Sequence of chain 1.C:
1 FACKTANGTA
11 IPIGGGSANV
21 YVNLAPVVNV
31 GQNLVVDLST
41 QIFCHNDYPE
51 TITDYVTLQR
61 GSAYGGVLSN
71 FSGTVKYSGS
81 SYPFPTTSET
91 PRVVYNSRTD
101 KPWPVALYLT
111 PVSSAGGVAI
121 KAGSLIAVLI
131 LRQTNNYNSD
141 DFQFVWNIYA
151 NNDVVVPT

Binding-site contacts:
Ligand atom C6 contacts residue ASP54 of chain 1.C at 3.4 Å.
Ligand atom C6 contacts residue ILE52 of chain 1.C at 4.2 Å (hydrophobic).
Ligand atom O6 contacts residue PHE1 of chain 1.C at 2.7 Å (h-bond).
Ligand atom C3 contacts residue ASN135 of chain 1.C at 4.1 Å.
Ligand atom O4 contacts residue GLN133 of chain 1.C at 3.4 Å (h-bond).
Ligand atom O2 contacts residue ILE13 of chain 1.C at 3.8 Å.
Ligand atom O6 contacts residue TYR48 of chain 1.C at 4.1 Å.
Ligand atom O2 contacts residue PHE1 of chain 1.C at 2.9 Å (h-bond).
Ligand atom C5 contacts residue PHE1 of chain 1.C at 3.8 Å (hydrophobic).
Ligand atom O3 contacts residue PHE142 of chain 1.C at 3.8 Å.
Ligand atom C5 contacts residue ILE52 of chain 1.C at 4.1 Å (hydrophobic).
Ligand atom C6 contacts residue TYR48 of chain 1.C at 3.8 Å (hydrophobic).
Ligand atom O3 contacts residue ASN135 of chain 1.C at 3.8 Å.
Ligand atom O5 contacts residue PHE1 of chain 1.C at 3.1 Å (h-bond).
Ligand atom C1 contacts residue PHE1 of chain 1.C at 3.9 Å (hydrophobic).
Ligand atom O3 contacts residue GLN133 of chain 1.C at 3.0 Å (h-bond).
Ligand atom O3 contacts residue ASP140 of chain 1.C at 2.9 Å (salt-bridge).
Ligand atom O4 contacts residue ILE52 of chain 1.C at 3.8 Å.
Ligand atom C4 contacts residue PHE1 of chain 1.C at 3.8 Å (hydrophobic).
Ligand atom C5 contacts residue ASP54 of chain 1.C at 4.2 Å.
Ligand atom O5 contacts residue ASP47 of chain 1.C at 3.8 Å.
Ligand atom O1 contacts residue TYR137 of chain 1.C at 4.2 Å.
Ligand atom C4 contacts residue GLN133 of chain 1.C at 3.6 Å.
Ligand atom C6 contacts residue ASP47 of chain 1.C at 3.7 Å.
Ligand atom O6 contacts residue ASP47 of chain 1.C at 3.0 Å (salt-bridge).
Ligand atom O6 contacts residue ASN46 of chain 1.C at 3.3 Å (h-bond).
Ligand atom C7 contacts residue TYR48 of chain 1.C at 3.7 Å (hydrophobic).
Ligand atom O6 contacts residue ASP54 of chain 1.C at 2.6 Å (salt-bridge).
Ligand atom O4 contacts residue ASN135 of chain 1.C at 3.1 Å (h-bond).
Ligand atom O4 contacts residue ASN138 of chain 1.C at 3.6 Å.
Ligand atom C4 contacts residue ASP54 of chain 1.C at 3.5 Å.
Ligand atom C2 contacts residue ASP140 of chain 1.C at 4.0 Å.
Ligand atom C3 contacts residue GLN133 of chain 1.C at 4.0 Å.
Ligand atom C6 contacts residue PHE1 of chain 1.C at 3.8 Å (hydrophobic).
Ligand atom O4 contacts residue ASP54 of chain 1.C at 2.6 Å (salt-bridge).
Ligand atom C2 contacts residue PHE1 of chain 1.C at 3.9 Å (hydrophobic).
Ligand atom C6 contacts residue ASN46 of chain 1.C at 3.3 Å.
Ligand atom C4 contacts residue ASN135 of chain 1.C at 4.2 Å.
Ligand atom C5 contacts residue ILE52 of chain 1.C at 4.0 Å (hydrophobic).
Ligand atom C3 contacts residue ASP140 of chain 1.C at 3.3 Å.

A protein and the small-molecule ligand that binds it are described below.
Small molecule (SMILES): CO[C@H]1O[C@H](CO[C@H]2O[C@H](CO)[C@@H](O)[C@H](O)[C@@H]2O)[C@@H](O)[C@H](O)[C@@H]1O